Sequence of chain 5.C:
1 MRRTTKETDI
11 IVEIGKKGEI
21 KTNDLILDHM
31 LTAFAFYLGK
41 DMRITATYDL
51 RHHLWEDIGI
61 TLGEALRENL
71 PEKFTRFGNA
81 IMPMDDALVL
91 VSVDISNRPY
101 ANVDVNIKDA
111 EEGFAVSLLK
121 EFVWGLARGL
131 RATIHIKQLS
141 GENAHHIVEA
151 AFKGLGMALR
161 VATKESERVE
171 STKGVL

Sequence of chain 5.B:
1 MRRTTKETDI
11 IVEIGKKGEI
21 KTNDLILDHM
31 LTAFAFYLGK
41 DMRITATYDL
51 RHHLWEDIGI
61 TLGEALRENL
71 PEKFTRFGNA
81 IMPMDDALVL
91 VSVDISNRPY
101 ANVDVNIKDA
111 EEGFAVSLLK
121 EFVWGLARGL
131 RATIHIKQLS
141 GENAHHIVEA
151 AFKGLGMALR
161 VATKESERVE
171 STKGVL

Binding-site contacts:
Ligand atom C8 contacts residue GLU7 of chain 5.B at 3.6 Å.
Ligand atom C7 contacts residue MET84 of chain 5.C at 3.6 Å (hydrophobic).
Ligand atom N1 contacts residue GLU149 of chain 5.C at 3.3 Å (salt-bridge).
Ligand atom N4 contacts residue GLU56 of chain 5.B at 3.1 Å (salt-bridge).
Ligand atom N1 contacts residue HIS53 of chain 5.B at 3.1 Å (h-bond).
Ligand atom O13 contacts residue HIS29 of chain 5.C at 3.0 Å (h-bond).
Ligand atom N1 contacts residue MN1 of chain 5.I at 2.2 Å.
Ligand atom N4 contacts residue MET84 of chain 5.C at 3.5 Å.
Ligand atom N4 contacts residue HIS52 of chain 5.B at 3.1 Å (h-bond).
Ligand atom O13 contacts residue MN1 of chain 5.I at 2.2 Å.
Ligand atom C5 contacts residue MET84 of chain 5.C at 3.5 Å (hydrophobic).
Ligand atom O10 contacts residue SER171 of chain 5.A at 2.6 Å (h-bond).
Ligand atom N4 contacts residue MN1 of chain 5.G at 2.3 Å.
Ligand atom O10 contacts residue ARG76 of chain 5.A at 2.8 Å (salt-bridge).
Ligand atom C5 contacts residue MN1 of chain 5.I at 3.2 Å.
Ligand atom C7 contacts residue GLU149 of chain 5.C at 3.1 Å.
Ligand atom O13 contacts residue HIS53 of chain 5.B at 3.4 Å (h-bond).
Ligand atom N2 contacts residue MN1 of chain 5.I at 3.3 Å.
Ligand atom O11 contacts residue LYS153 of chain 5.C at 2.7 Å (salt-bridge).
Ligand atom C6 contacts residue MN1 of chain 5.I at 3.6 Å.
Ligand atom N1 contacts residue HIS145 of chain 5.C at 3.2 Å (h-bond).
Ligand atom N4 contacts residue HIS146 of chain 5.C at 3.4 Å (h-bond).
Ligand atom N1 contacts residue MET84 of chain 5.C at 3.3 Å.
Ligand atom C5 contacts residue MN1 of chain 5.G at 3.3 Å.
Ligand atom O11 contacts residue ARG98 of chain 5.A at 3.1 Å (salt-bridge).
Ligand atom C5 contacts residue HIS52 of chain 5.B at 3.2 Å.
Ligand atom C5 contacts residue HIS145 of chain 5.C at 3.2 Å.
Ligand atom N2 contacts residue MET84 of chain 5.C at 3.3 Å.
Ligand atom C7 contacts residue MN1 of chain 5.I at 3.2 Å.
Ligand atom C3 contacts residue MET84 of chain 5.C at 3.4 Å (hydrophobic).
Ligand atom C3 contacts residue GLU56 of chain 5.B at 3.4 Å.
Ligand atom O13 contacts residue GLU7 of chain 5.B at 2.8 Å (salt-bridge).
Ligand atom O12 contacts residue ARG98 of chain 5.A at 2.7 Å (salt-bridge).
Ligand atom O12 contacts residue LYS173 of chain 5.A at 2.7 Å (salt-bridge).
Ligand atom C3 contacts residue MN1 of chain 5.G at 3.2 Å.
Ligand atom C7 contacts residue GLU7 of chain 5.B at 3.5 Å.
Ligand atom C6 contacts residue GLU7 of chain 5.B at 3.6 Å.
Ligand atom O11 contacts residue ARG76 of chain 5.A at 3.1 Å (salt-bridge).
Ligand atom O13 contacts residue GLU149 of chain 5.C at 2.9 Å (salt-bridge).
Ligand atom C8 contacts residue GLU149 of chain 5.C at 3.6 Å.

Sequence of chain 5.A:
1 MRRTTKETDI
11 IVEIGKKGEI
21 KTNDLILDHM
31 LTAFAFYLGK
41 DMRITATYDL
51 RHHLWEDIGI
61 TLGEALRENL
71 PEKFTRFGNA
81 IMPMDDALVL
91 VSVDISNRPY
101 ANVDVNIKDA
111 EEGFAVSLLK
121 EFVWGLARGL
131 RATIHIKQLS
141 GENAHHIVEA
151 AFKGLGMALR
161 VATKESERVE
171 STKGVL

This small molecule binds to this protein.
Small molecule (SMILES): O=P(O)(O)C[C@H](O)Cn1cncn1